Binding-site contacts:
Ligand atom N28 contacts residue ASP329 of chain 1.C at 3.5 Å.
Ligand atom C26 contacts residue TRP34 of chain 1.D at 3.8 Å (hydrophobic).
Ligand atom C23 contacts residue TRP34 of chain 1.D at 3.9 Å (hydrophobic).
Ligand atom C04 contacts residue PHE420 of chain 1.D at 3.7 Å (hydrophobic).
Ligand atom N02 contacts residue TRP407 of chain 1.C at 3.5 Å.
Ligand atom C21 contacts residue HIS421 of chain 1.D at 3.6 Å.
Ligand atom C11 contacts residue TRP405 of chain 1.D at 3.5 Å (hydrophobic).
Ligand atom C23 contacts residue ASP329 of chain 1.C at 3.9 Å.
Ligand atom N02 contacts residue PHE420 of chain 1.D at 3.5 Å.
Ligand atom N02 contacts residue ALA406 of chain 1.C at 2.5 Å (h-bond).
Ligand atom C22 contacts residue ASP329 of chain 1.C at 3.8 Å.
Ligand atom C11 contacts residue TRP407 of chain 1.C at 3.8 Å (hydrophobic).
Ligand atom C02 contacts residue TRP407 of chain 1.C at 3.4 Å (hydrophobic).
Ligand atom O13 contacts residue HIS421 of chain 1.D at 3.1 Å.
Ligand atom C02 contacts residue ALA406 of chain 1.C at 3.6 Å (hydrophobic).
Ligand atom C03 contacts residue TRP407 of chain 1.C at 3.7 Å (hydrophobic).
Ligand atom C02 contacts residue PHE420 of chain 1.D at 3.5 Å (hydrophobic).
Ligand atom C04 contacts residue TRP405 of chain 1.D at 4.0 Å (hydrophobic).
Ligand atom N28 contacts residue PRO330 of chain 1.C at 3.5 Å.
Ligand atom C08 contacts residue HIS421 of chain 1.D at 3.9 Å.
Ligand atom C06 contacts residue VAL64 of chain 1.C at 3.6 Å (hydrophobic).
Ligand atom C05 contacts residue TRP407 of chain 1.C at 3.6 Å (hydrophobic).
Ligand atom C04 contacts residue TRP407 of chain 1.C at 3.6 Å (hydrophobic).
Ligand atom C10 contacts residue TRP407 of chain 1.C at 3.8 Å (hydrophobic).
Ligand atom C07 contacts residue TRP34 of chain 1.D at 3.9 Å (hydrophobic).
Ligand atom C27 contacts residue ASP329 of chain 1.C at 3.6 Å.
Ligand atom C10 contacts residue PHE420 of chain 1.D at 3.8 Å (hydrophobic).
Ligand atom N01 contacts residue TRP407 of chain 1.C at 3.4 Å (h-bond).
Ligand atom N32 contacts residue ALA226 of chain 1.C at 3.9 Å.
Ligand atom C03 contacts residue ALA406 of chain 1.C at 3.8 Å (hydrophobic).
Ligand atom O13 contacts residue TRP34 of chain 1.D at 3.4 Å.
Ligand atom C11 contacts residue PHE420 of chain 1.D at 3.5 Å (hydrophobic).
Ligand atom C21 contacts residue TRP34 of chain 1.D at 3.5 Å (hydrophobic).
Ligand atom C11 contacts residue SER62 of chain 1.C at 3.5 Å.
Ligand atom N28 contacts residue HIS331 of chain 1.C at 3.1 Å (h-bond).
Ligand atom C07 contacts residue VAL64 of chain 1.C at 3.4 Å (hydrophobic).
Ligand atom C22 contacts residue HIS421 of chain 1.D at 3.2 Å.
Ligand atom C03 contacts residue TRP405 of chain 1.D at 3.6 Å (hydrophobic).
Ligand atom C31 contacts residue ALA226 of chain 1.C at 3.9 Å (hydrophobic).
Ligand atom N01 contacts residue PHE420 of chain 1.D at 3.5 Å.

Sequence of chain 1.D:
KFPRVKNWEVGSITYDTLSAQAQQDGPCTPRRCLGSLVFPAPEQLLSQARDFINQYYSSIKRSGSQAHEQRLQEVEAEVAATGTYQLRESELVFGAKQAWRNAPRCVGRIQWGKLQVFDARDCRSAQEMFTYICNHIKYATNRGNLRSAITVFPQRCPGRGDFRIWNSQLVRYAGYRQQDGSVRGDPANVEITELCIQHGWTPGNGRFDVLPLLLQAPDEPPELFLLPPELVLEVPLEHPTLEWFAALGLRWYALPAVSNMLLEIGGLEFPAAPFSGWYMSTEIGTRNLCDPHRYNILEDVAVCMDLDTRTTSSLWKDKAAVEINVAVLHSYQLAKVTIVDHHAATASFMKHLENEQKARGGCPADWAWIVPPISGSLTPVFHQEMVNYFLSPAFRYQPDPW

Sequence of chain 1.C:
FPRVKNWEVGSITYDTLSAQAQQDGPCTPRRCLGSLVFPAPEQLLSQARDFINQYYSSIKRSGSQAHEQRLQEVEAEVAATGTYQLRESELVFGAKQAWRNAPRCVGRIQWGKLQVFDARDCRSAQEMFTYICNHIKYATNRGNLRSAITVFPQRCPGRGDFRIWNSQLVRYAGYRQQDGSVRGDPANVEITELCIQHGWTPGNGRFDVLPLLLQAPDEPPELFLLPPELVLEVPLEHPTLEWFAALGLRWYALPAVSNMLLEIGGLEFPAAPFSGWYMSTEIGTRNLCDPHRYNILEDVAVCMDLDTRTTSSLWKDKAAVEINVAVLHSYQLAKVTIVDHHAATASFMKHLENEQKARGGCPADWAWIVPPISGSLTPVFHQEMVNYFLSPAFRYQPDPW

A protein and the small-molecule ligand that binds it are described below.
Small molecule (SMILES): CN[C@H](C)Cc1cc(C#N)cc(OCc2ccc3c(C)cc(N)nc3c2)c1